Sequence of chain 1.B:
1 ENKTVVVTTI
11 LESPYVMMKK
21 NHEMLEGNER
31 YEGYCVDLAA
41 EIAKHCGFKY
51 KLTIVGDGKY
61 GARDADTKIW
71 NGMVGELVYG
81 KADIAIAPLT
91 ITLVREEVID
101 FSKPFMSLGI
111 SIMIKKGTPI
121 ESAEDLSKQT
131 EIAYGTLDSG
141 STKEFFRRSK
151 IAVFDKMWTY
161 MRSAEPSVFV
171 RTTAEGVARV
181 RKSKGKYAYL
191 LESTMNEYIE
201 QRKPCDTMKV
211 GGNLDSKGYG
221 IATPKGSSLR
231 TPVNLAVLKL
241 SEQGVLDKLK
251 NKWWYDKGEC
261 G

The small molecule below binds the protein below.
Small molecule (SMILES): N[C@@H](CCC(=O)O)C(=O)O

Binding-site contacts:
Ligand atom CG contacts residue TYR60 of chain 1.B at 4.2 Å (hydrophobic).
Ligand atom OE2 contacts residue SER141 of chain 1.B at 3.4 Å (h-bond).
Ligand atom O contacts residue TYR60 of chain 1.B at 3.7 Å.
Ligand atom CA contacts residue PRO88 of chain 1.B at 4.1 Å (hydrophobic).
Ligand atom N contacts residue TYR219 of chain 1.B at 3.5 Å.
Ligand atom C contacts residue SER141 of chain 1.B at 3.5 Å.
Ligand atom OXT contacts residue SER141 of chain 1.B at 4.2 Å.
Ligand atom C contacts residue THR90 of chain 1.B at 3.7 Å.
Ligand atom CD contacts residue GLU192 of chain 1.B at 4.0 Å.
Ligand atom OE1 contacts residue THR142 of chain 1.B at 2.6 Å (h-bond).
Ligand atom C contacts residue ARG95 of chain 1.B at 3.5 Å.
Ligand atom N contacts residue GLU192 of chain 1.B at 2.8 Å (salt-bridge).
Ligand atom N contacts residue TYR60 of chain 1.B at 4.0 Å.
Ligand atom OE2 contacts residue LEU137 of chain 1.B at 4.1 Å.
Ligand atom CD contacts residue THR142 of chain 1.B at 3.3 Å.
Ligand atom OXT contacts residue THR90 of chain 1.B at 3.0 Å (h-bond).
Ligand atom CA contacts residue THR90 of chain 1.B at 3.5 Å.
Ligand atom O contacts residue GLY140 of chain 1.B at 3.2 Å.
Ligand atom CB contacts residue LEU137 of chain 1.B at 3.9 Å (hydrophobic).
Ligand atom OE1 contacts residue GLU192 of chain 1.B at 3.8 Å.
Ligand atom OXT contacts residue LEU89 of chain 1.B at 3.6 Å.
Ligand atom CG contacts residue LEU137 of chain 1.B at 3.6 Å (hydrophobic).
Ligand atom OXT contacts residue TYR60 of chain 1.B at 3.5 Å.
Ligand atom OE2 contacts residue GLY140 of chain 1.B at 3.7 Å.
Ligand atom C contacts residue TYR60 of chain 1.B at 3.8 Å (hydrophobic).
Ligand atom CB contacts residue TYR60 of chain 1.B at 3.6 Å (hydrophobic).
Ligand atom OE1 contacts residue LEU191 of chain 1.B at 4.3 Å.
Ligand atom CA contacts residue GLU192 of chain 1.B at 3.5 Å.
Ligand atom N contacts residue PRO88 of chain 1.B at 2.8 Å (h-bond).
Ligand atom OXT contacts residue ARG95 of chain 1.B at 2.9 Å (salt-bridge).
Ligand atom O contacts residue ARG95 of chain 1.B at 2.9 Å (salt-bridge).
Ligand atom O contacts residue SER141 of chain 1.B at 2.9 Å (h-bond).
Ligand atom N contacts residue THR90 of chain 1.B at 3.0 Å (h-bond).
Ligand atom OE2 contacts residue THR142 of chain 1.B at 3.1 Å (h-bond).
Ligand atom CB contacts residue GLU192 of chain 1.B at 4.0 Å.
Ligand atom CG contacts residue GLU192 of chain 1.B at 3.6 Å.
Ligand atom CA contacts residue TYR60 of chain 1.B at 4.2 Å (hydrophobic).
Ligand atom CA contacts residue SER141 of chain 1.B at 3.6 Å.
Ligand atom CD contacts residue LEU137 of chain 1.B at 4.0 Å (hydrophobic).
Ligand atom OXT contacts residue PRO88 of chain 1.B at 3.6 Å.